Binding-site contacts:
Ligand atom C2 contacts residue ASN468 of chain 1.D at 2.5 Å.
Ligand atom C7 contacts residue VAL466 of chain 1.D at 4.2 Å (hydrophobic).
Ligand atom O5 contacts residue ASP465 of chain 1.D at 4.1 Å.
Ligand atom C1 contacts residue ASP465 of chain 1.D at 4.2 Å.
Ligand atom O5 contacts residue ASN468 of chain 1.D at 2.3 Å (h-bond).
Ligand atom C8 contacts residue VAL466 of chain 1.D at 3.6 Å (hydrophobic).
Ligand atom C8 contacts residue ASN468 of chain 1.D at 4.2 Å.
Ligand atom C2 contacts residue ASP465 of chain 1.D at 4.1 Å.
Ligand atom O6 contacts residue GLU472 of chain 1.D at 3.9 Å.
Ligand atom C6 contacts residue GLU472 of chain 1.D at 4.3 Å.
Ligand atom N2 contacts residue ASN468 of chain 1.D at 3.0 Å (h-bond).
Ligand atom C6 contacts residue THR470 of chain 1.D at 3.9 Å.
Ligand atom O5 contacts residue THR470 of chain 1.D at 3.5 Å.
Ligand atom C5 contacts residue ASN468 of chain 1.D at 3.6 Å.
Ligand atom C3 contacts residue ASN468 of chain 1.D at 3.8 Å.
Ligand atom C1 contacts residue THR470 of chain 1.D at 3.6 Å.
Ligand atom O7 contacts residue ASN468 of chain 1.D at 3.3 Å (h-bond).
Ligand atom O6 contacts residue THR470 of chain 1.D at 2.8 Å (h-bond).
Ligand atom O7 contacts residue VAL466 of chain 1.D at 3.9 Å.
Ligand atom O7 contacts residue ASP465 of chain 1.D at 3.5 Å.
Ligand atom C1 contacts residue ASN468 of chain 1.D at 1.4 Å.
Ligand atom C7 contacts residue ASN468 of chain 1.D at 3.4 Å.
Ligand atom C5 contacts residue THR470 of chain 1.D at 4.0 Å.
Ligand atom C4 contacts residue ASN468 of chain 1.D at 4.2 Å.

Sequence of chain 1.D:
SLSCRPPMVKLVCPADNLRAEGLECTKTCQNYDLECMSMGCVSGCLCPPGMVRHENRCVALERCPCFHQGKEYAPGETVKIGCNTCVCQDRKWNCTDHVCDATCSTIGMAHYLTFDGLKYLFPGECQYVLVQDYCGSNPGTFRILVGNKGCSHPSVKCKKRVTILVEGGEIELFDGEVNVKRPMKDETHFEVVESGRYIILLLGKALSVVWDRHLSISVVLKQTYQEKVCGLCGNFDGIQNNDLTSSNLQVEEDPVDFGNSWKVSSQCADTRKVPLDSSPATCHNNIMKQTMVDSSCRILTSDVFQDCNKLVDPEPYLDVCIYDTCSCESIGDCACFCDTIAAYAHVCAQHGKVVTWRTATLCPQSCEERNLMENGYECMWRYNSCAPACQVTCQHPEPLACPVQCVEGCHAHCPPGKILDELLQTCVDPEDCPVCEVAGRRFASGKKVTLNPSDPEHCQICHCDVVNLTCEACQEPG

The small molecule below binds the protein below.
Small molecule (SMILES): CC(=O)N[C@@H]1[C@@H](O)[C@H](O)[C@@H](CO)O[C@H]1O